Binding-site contacts:
Ligand atom C10 contacts residue LEU162 of chain 1.A at 3.9 Å (hydrophobic).
Ligand atom C14 contacts residue LEU162 of chain 1.A at 4.0 Å (hydrophobic).
Ligand atom C12 contacts residue ALA60 of chain 1.A at 3.8 Å (hydrophobic).
Ligand atom C11 contacts residue MET111 of chain 1.A at 3.7 Å (hydrophobic).
Ligand atom C3 contacts residue ALA41 of chain 1.A at 3.6 Å (hydrophobic).
Ligand atom C5 contacts residue VAL47 of chain 1.A at 3.8 Å (hydrophobic).
Ligand atom C15 contacts residue MET108 of chain 1.A at 3.6 Å (hydrophobic).
Ligand atom C13 contacts residue LEU39 of chain 1.A at 3.9 Å (hydrophobic).
Ligand atom C4 contacts residue VAL47 of chain 1.A at 4.0 Å (hydrophobic).
Ligand atom N20 contacts residue GLU109 of chain 1.A at 2.7 Å (salt-bridge).
Ligand atom C6 contacts residue SER159 of chain 1.A at 3.2 Å.
Ligand atom O9 contacts residue VAL47 of chain 1.A at 4.0 Å.
Ligand atom C4 contacts residue GLY42 of chain 1.A at 3.7 Å.
Ligand atom C11 contacts residue GLU109 of chain 1.A at 3.7 Å.
Ligand atom C8 contacts residue VAL47 of chain 1.A at 3.9 Å (hydrophobic).
Ligand atom C12 contacts residue GLU109 of chain 1.A at 3.4 Å.
Ligand atom C12 contacts residue MET108 of chain 1.A at 3.5 Å (hydrophobic).
Ligand atom N20 contacts residue MET111 of chain 1.A at 4.0 Å.
Ligand atom C9 contacts residue LEU162 of chain 1.A at 3.7 Å (hydrophobic).
Ligand atom CL21 contacts residue LEU39 of chain 1.A at 3.4 Å.
Ligand atom C11 contacts residue LEU162 of chain 1.A at 3.9 Å (hydrophobic).
Ligand atom C12 contacts residue LEU162 of chain 1.A at 3.6 Å (hydrophobic).
Ligand atom C11 contacts residue ALA60 of chain 1.A at 3.6 Å (hydrophobic).
Ligand atom N20 contacts residue ALA60 of chain 1.A at 3.4 Å.
Ligand atom CL21 contacts residue GLN118 of chain 1.A at 3.6 Å.
Ligand atom O13 contacts residue HIS110 of chain 1.A at 3.6 Å.
Ligand atom C4 contacts residue GLY40 of chain 1.A at 3.9 Å.
Ligand atom O13 contacts residue MET111 of chain 1.A at 2.8 Å (h-bond).
Ligand atom C3 contacts residue GLY42 of chain 1.A at 3.5 Å.
Ligand atom N20 contacts residue LEU162 of chain 1.A at 3.8 Å.
Ligand atom O13 contacts residue LEU39 of chain 1.A at 3.8 Å.
Ligand atom C6 contacts residue ASN160 of chain 1.A at 3.8 Å.
Ligand atom C4 contacts residue ALA41 of chain 1.A at 3.6 Å (hydrophobic).
Ligand atom O13 contacts residue GLU109 of chain 1.A at 3.9 Å.
Ligand atom C9 contacts residue VAL47 of chain 1.A at 4.0 Å (hydrophobic).
Ligand atom C15 contacts residue LEU162 of chain 1.A at 3.6 Å (hydrophobic).
Ligand atom N1 contacts residue ASN160 of chain 1.A at 3.8 Å.
Ligand atom N1 contacts residue SER159 of chain 1.A at 3.0 Å (h-bond).
Ligand atom O13 contacts residue ALA60 of chain 1.A at 3.8 Å.
Ligand atom C12 contacts residue VAL92 of chain 1.A at 4.0 Å (hydrophobic).

Sequence of chain 1.A:
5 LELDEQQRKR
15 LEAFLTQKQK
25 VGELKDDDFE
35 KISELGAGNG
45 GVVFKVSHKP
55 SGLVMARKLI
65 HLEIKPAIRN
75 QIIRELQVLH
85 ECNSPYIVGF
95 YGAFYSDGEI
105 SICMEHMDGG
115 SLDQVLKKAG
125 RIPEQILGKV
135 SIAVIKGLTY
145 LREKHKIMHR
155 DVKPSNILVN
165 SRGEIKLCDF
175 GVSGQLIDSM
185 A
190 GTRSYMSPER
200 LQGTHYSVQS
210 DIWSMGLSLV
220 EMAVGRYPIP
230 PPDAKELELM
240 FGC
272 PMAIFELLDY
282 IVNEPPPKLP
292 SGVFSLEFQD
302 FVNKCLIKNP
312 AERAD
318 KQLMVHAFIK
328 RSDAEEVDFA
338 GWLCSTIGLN

This protein binds this small molecule.
Small molecule (SMILES): O=c1[nH]ccc2cc(O[C@H]3CCNC3)c(Cl)cc12